Sequence of chain 1.A:
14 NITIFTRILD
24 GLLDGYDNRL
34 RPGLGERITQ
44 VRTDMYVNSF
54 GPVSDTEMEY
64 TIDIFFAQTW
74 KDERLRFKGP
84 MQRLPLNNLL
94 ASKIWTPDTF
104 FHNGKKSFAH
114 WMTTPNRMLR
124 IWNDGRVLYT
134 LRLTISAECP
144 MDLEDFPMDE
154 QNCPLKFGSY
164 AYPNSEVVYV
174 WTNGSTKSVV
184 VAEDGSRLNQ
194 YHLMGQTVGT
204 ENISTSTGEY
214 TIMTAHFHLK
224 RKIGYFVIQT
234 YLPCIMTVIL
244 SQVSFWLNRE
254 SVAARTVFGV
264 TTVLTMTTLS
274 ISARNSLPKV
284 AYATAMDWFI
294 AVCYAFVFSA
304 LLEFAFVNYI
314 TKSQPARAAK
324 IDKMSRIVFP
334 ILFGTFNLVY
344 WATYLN

A protein and the small-molecule ligand that binds it are described below.
Small molecule (SMILES): CC(=O)N[C@@H]1[C@@H](O)[C@H](O)[C@@H](CO)O[C@H]1O

Binding-site contacts:
Ligand atom C8 contacts residue GLU204 of chain 1.A at 4.0 Å.
Ligand atom N2 contacts residue ASN205 of chain 1.A at 2.9 Å (h-bond).
Ligand atom C5 contacts residue ASN205 of chain 1.A at 3.6 Å.
Ligand atom C5 contacts residue ASN167 of chain 1.A at 3.5 Å.
Ligand atom C6 contacts residue ASN167 of chain 1.A at 3.6 Å.
Ligand atom C3 contacts residue ASN205 of chain 1.A at 3.8 Å.
Ligand atom C8 contacts residue THR203 of chain 1.A at 4.2 Å.
Ligand atom C1 contacts residue ASN167 of chain 1.A at 3.6 Å.
Ligand atom O5 contacts residue ASN205 of chain 1.A at 2.4 Å (h-bond).
Ligand atom C7 contacts residue ASN205 of chain 1.A at 3.4 Å.
Ligand atom C8 contacts residue ASN205 of chain 1.A at 4.3 Å.
Ligand atom C2 contacts residue ASN205 of chain 1.A at 2.4 Å.
Ligand atom O7 contacts residue ASN205 of chain 1.A at 3.5 Å (h-bond).
Ligand atom C1 contacts residue ASN205 of chain 1.A at 1.4 Å.
Ligand atom O5 contacts residue ASN167 of chain 1.A at 2.9 Å (h-bond).
Ligand atom C4 contacts residue ASN205 of chain 1.A at 4.2 Å.